Binding-site contacts:
Ligand atom N02 contacts residue VAL86 of chain 1.A at 3.9 Å.
Ligand atom C01 contacts residue PHE79 of chain 1.A at 3.8 Å (hydrophobic).
Ligand atom C07 contacts residue PRO24 of chain 1.A at 4.0 Å (hydrophobic).
Ligand atom C10 contacts residue TRP23 of chain 1.A at 4.2 Å (hydrophobic).
Ligand atom N03 contacts residue TYR37 of chain 1.A at 3.8 Å.
Ligand atom C16 contacts residue LEU33 of chain 1.A at 3.9 Å (hydrophobic).
Ligand atom C05 contacts residue VAL86 of chain 1.A at 3.9 Å (hydrophobic).
Ligand atom C25 contacts residue PRO24 of chain 1.A at 3.9 Å (hydrophobic).
Ligand atom C19 contacts residue LEU33 of chain 1.A at 4.1 Å (hydrophobic).
Ligand atom N03 contacts residue VAL29 of chain 1.A at 4.0 Å.
Ligand atom N21 contacts residue VAL29 of chain 1.A at 3.9 Å.
Ligand atom C18 contacts residue LEU33 of chain 1.A at 4.1 Å (hydrophobic).
Ligand atom C06 contacts residue VAL29 of chain 1.A at 3.7 Å (hydrophobic).
Ligand atom N27 contacts residue PRO24 of chain 1.A at 3.0 Å (h-bond).
Ligand atom N03 contacts residue ASN80 of chain 1.A at 3.1 Å (h-bond).
Ligand atom C20 contacts residue ASN30 of chain 1.A at 3.9 Å.
Ligand atom C06 contacts residue VAL86 of chain 1.A at 3.9 Å (hydrophobic).
Ligand atom C22 contacts residue PRO28 of chain 1.A at 4.1 Å (hydrophobic).
Ligand atom C24 contacts residue TRP23 of chain 1.A at 4.1 Å (hydrophobic).
Ligand atom C25 contacts residue TRP23 of chain 1.A at 3.9 Å (hydrophobic).
Ligand atom N04 contacts residue VAL29 of chain 1.A at 3.6 Å.
Ligand atom C05 contacts residue PRO24 of chain 1.A at 3.4 Å (hydrophobic).
Ligand atom N02 contacts residue ASN80 of chain 1.A at 3.8 Å.
Ligand atom C05 contacts residue VAL29 of chain 1.A at 3.4 Å (hydrophobic).
Ligand atom C01 contacts residue VAL34 of chain 1.A at 4.0 Å (hydrophobic).
Ligand atom N08 contacts residue VAL86 of chain 1.A at 3.9 Å.
Ligand atom C20 contacts residue VAL34 of chain 1.A at 3.7 Å (hydrophobic).
Ligand atom C07 contacts residue VAL86 of chain 1.A at 4.1 Å (hydrophobic).
Ligand atom N21 contacts residue ASN30 of chain 1.A at 3.0 Å (h-bond).
Ligand atom C26 contacts residue TRP23 of chain 1.A at 4.2 Å (hydrophobic).
Ligand atom C22 contacts residue ASN30 of chain 1.A at 3.7 Å.
Ligand atom N04 contacts residue VAL86 of chain 1.A at 3.9 Å.
Ligand atom C11 contacts residue TRP23 of chain 1.A at 4.2 Å (hydrophobic).
Ligand atom C26 contacts residue PRO24 of chain 1.A at 3.9 Å (hydrophobic).
Ligand atom N03 contacts residue PHE79 of chain 1.A at 4.1 Å.
Ligand atom C06 contacts residue PRO24 of chain 1.A at 4.2 Å (hydrophobic).
Ligand atom N02 contacts residue VAL29 of chain 1.A at 4.1 Å.
Ligand atom N03 contacts residue VAL86 of chain 1.A at 3.9 Å.
Ligand atom C01 contacts residue ASN80 of chain 1.A at 3.5 Å.
Ligand atom N04 contacts residue ASN80 of chain 1.A at 3.7 Å.

The protein below binds the small molecule below.
Small molecule (SMILES): Cn1nncc1-c1nc2ccc(CN3CCC[C@H]3c3ccncc3)cc2[nH]1

Sequence of chain 1.A:
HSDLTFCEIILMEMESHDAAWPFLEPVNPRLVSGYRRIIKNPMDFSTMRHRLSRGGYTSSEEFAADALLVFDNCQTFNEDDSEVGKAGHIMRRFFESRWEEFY